The small molecule below binds the protein below.
Small molecule (SMILES): CCCCCCCCCCCC[N+](C)(C)C

Binding-site contacts:
Ligand atom NE1 contacts residue VAL435 of chain 1.A at 4.0 Å.
Ligand atom NE1 contacts residue TRP423 of chain 1.A at 4.0 Å.
Ligand atom C5 contacts residue SER513 of chain 1.A at 3.7 Å.
Ligand atom CA1 contacts residue PHE420 of chain 1.A at 3.4 Å (hydrophobic).
Ligand atom CC1 contacts residue PHE469 of chain 1.A at 3.4 Å (hydrophobic).
Ligand atom C8 contacts residue SER513 of chain 1.A at 3.9 Å.
Ligand atom C5 contacts residue PRO429 of chain 1.A at 4.0 Å (hydrophobic).
Ligand atom CC1 contacts residue PHE438 of chain 1.A at 3.2 Å (hydrophobic).
Ligand atom C4 contacts residue ILE472 of chain 1.A at 4.0 Å (hydrophobic).
Ligand atom C2 contacts residue VAL435 of chain 1.A at 3.4 Å (hydrophobic).
Ligand atom C11 contacts residue MET516 of chain 1.A at 4.0 Å (hydrophobic).
Ligand atom C3 contacts residue VAL435 of chain 1.A at 4.0 Å (hydrophobic).
Ligand atom C3 contacts residue THR468 of chain 1.A at 4.0 Å.
Ligand atom CB1 contacts residue TRP423 of chain 1.A at 3.7 Å (hydrophobic).
Ligand atom CB1 contacts residue PHE469 of chain 1.A at 3.6 Å (hydrophobic).
Ligand atom C9 contacts residue PRO429 of chain 1.A at 3.7 Å (hydrophobic).
Ligand atom CA1 contacts residue VAL435 of chain 1.A at 3.8 Å (hydrophobic).
Ligand atom C6 contacts residue ALA517 of chain 1.A at 3.9 Å (hydrophobic).
Ligand atom CB1 contacts residue THR356 of chain 1.A at 3.7 Å.
Ligand atom C1 contacts residue VAL435 of chain 1.A at 3.8 Å (hydrophobic).
Ligand atom C3 contacts residue TRP423 of chain 1.A at 4.0 Å (hydrophobic).
Ligand atom C6 contacts residue ILE472 of chain 1.A at 3.9 Å (hydrophobic).
Ligand atom NE1 contacts residue PHE469 of chain 1.A at 3.8 Å.
Ligand atom CB1 contacts residue PHE438 of chain 1.A at 4.0 Å (hydrophobic).
Ligand atom C4 contacts residue SER513 of chain 1.A at 3.4 Å.
Ligand atom C10 contacts residue PRO429 of chain 1.A at 3.3 Å (hydrophobic).
Ligand atom C9 contacts residue MET516 of chain 1.A at 3.8 Å (hydrophobic).
Ligand atom C2 contacts residue TRP423 of chain 1.A at 3.6 Å (hydrophobic).
Ligand atom C1 contacts residue TRP423 of chain 1.A at 3.6 Å (hydrophobic).
Ligand atom CC1 contacts residue VAL435 of chain 1.A at 3.7 Å (hydrophobic).
Ligand atom C8 contacts residue PRO429 of chain 1.A at 3.3 Å (hydrophobic).
Ligand atom C11 contacts residue SER430 of chain 1.A at 4.0 Å.
Ligand atom C6 contacts residue SER513 of chain 1.A at 3.8 Å.
Ligand atom C4 contacts residue THR468 of chain 1.A at 3.8 Å.
Ligand atom C3 contacts residue ILE472 of chain 1.A at 3.4 Å (hydrophobic).
Ligand atom C4 contacts residue TRP423 of chain 1.A at 3.9 Å (hydrophobic).
Ligand atom C12 contacts residue SER430 of chain 1.A at 3.8 Å.
Ligand atom C6 contacts residue VAL435 of chain 1.A at 4.0 Å (hydrophobic).
Ligand atom C7 contacts residue SER513 of chain 1.A at 4.0 Å.
Ligand atom C1 contacts residue PHE469 of chain 1.A at 3.7 Å (hydrophobic).

Sequence of chain 1.A:
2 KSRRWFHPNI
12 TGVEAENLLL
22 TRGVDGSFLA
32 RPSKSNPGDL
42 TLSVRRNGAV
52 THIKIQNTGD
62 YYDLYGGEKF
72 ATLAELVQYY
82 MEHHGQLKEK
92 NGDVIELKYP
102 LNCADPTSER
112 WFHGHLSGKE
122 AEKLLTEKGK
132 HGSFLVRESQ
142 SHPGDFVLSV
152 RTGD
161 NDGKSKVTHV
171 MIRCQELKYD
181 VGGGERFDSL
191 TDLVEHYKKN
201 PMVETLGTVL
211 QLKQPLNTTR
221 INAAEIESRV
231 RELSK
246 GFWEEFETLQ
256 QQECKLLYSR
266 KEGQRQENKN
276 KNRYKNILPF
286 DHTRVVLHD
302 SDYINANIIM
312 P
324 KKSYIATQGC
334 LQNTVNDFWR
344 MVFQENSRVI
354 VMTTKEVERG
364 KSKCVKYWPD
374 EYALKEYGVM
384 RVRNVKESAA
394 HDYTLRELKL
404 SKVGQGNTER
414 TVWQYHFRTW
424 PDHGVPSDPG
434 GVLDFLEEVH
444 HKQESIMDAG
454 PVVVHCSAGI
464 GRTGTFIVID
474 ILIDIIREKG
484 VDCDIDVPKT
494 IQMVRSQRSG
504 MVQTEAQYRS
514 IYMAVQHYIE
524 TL